Sequence of chain 1.C:
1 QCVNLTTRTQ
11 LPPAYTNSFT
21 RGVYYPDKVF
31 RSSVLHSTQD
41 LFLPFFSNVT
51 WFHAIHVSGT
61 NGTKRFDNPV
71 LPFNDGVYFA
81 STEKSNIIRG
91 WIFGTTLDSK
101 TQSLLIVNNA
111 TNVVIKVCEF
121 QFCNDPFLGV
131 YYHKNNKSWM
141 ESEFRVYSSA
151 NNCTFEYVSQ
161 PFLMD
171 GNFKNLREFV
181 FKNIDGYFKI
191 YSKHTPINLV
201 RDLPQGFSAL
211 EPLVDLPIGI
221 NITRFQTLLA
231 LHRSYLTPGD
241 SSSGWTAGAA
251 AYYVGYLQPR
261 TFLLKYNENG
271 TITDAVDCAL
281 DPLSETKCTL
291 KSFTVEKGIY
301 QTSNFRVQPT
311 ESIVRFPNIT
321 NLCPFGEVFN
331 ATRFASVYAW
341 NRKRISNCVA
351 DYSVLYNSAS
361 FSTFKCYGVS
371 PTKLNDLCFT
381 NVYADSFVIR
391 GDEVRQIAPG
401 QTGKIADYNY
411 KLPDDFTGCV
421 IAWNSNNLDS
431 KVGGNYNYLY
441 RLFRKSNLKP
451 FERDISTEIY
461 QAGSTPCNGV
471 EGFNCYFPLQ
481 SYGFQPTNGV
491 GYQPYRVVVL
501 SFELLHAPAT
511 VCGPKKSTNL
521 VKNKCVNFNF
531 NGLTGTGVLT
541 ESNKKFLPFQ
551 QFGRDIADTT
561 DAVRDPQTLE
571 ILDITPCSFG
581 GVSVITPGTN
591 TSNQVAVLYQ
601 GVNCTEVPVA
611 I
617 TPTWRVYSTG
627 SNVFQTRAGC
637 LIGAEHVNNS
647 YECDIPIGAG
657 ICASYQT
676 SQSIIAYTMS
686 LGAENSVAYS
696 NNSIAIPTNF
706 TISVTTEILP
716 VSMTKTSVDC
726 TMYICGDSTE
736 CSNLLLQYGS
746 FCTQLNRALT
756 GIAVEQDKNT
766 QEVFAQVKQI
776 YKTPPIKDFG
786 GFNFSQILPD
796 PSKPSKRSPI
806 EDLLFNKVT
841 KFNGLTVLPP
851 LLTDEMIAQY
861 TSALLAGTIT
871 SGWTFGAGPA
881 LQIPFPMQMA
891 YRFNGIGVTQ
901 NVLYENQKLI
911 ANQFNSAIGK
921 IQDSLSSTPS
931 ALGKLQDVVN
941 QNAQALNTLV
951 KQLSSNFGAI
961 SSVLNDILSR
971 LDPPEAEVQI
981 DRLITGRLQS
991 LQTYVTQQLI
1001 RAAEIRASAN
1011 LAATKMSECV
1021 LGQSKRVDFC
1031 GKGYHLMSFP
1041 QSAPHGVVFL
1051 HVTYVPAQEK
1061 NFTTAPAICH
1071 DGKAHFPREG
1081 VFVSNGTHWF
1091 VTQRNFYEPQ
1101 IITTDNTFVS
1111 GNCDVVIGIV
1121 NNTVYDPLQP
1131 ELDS

A protein and the small-molecule ligand that binds it are described below.
Small molecule (SMILES): CC(=O)N[C@@H]1[C@@H](O)[C@H](O)[C@@H](CO)O[C@H]1O

Binding-site contacts:
Ligand atom C5 contacts residue ASN603 of chain 1.C at 3.7 Å.
Ligand atom C8 contacts residue THR605 of chain 1.C at 4.4 Å.
Ligand atom C6 contacts residue ASN603 of chain 1.C at 4.3 Å.
Ligand atom O7 contacts residue ASN603 of chain 1.C at 4.0 Å.
Ligand atom O7 contacts residue GLU606 of chain 1.C at 4.3 Å.
Ligand atom O7 contacts residue THR605 of chain 1.C at 3.0 Å (h-bond).
Ligand atom C2 contacts residue ASN603 of chain 1.C at 2.5 Å.
Ligand atom C3 contacts residue ASN603 of chain 1.C at 3.8 Å.
Ligand atom O5 contacts residue ASN603 of chain 1.C at 2.4 Å (h-bond).
Ligand atom C7 contacts residue ASN603 of chain 1.C at 3.6 Å.
Ligand atom C8 contacts residue GLU606 of chain 1.C at 4.5 Å.
Ligand atom N2 contacts residue ASN603 of chain 1.C at 2.9 Å (h-bond).
Ligand atom C4 contacts residue ASN603 of chain 1.C at 4.3 Å.
Ligand atom C7 contacts residue THR605 of chain 1.C at 3.7 Å.
Ligand atom O6 contacts residue ASN603 of chain 1.C at 3.9 Å.
Ligand atom C1 contacts residue ASN603 of chain 1.C at 1.4 Å.